Sequence of chain 1.A:
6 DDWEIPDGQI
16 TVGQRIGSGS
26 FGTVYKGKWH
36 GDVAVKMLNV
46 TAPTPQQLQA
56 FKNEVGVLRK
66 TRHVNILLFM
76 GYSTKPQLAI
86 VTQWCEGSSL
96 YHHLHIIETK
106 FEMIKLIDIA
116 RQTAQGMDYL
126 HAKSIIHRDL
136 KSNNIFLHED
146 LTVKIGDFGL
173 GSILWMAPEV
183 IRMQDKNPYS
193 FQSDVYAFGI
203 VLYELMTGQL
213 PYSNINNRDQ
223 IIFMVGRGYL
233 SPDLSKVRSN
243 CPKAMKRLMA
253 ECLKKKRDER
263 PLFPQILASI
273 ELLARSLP

This small molecule binds to this protein.
Small molecule (SMILES): N#Cc1c(Oc2ccc(F)c(NC(=O)Nc3cccc(C(F)(F)F)c3)c2)ccc2nc(NC(=O)C3CC3)sc12

Binding-site contacts:
Ligand atom C18 contacts residue GLY92 of chain 1.A at 3.2 Å.
Ligand atom N13 contacts residue TRP89 of chain 1.A at 3.1 Å.
Ligand atom O6 contacts residue PHE153 of chain 1.A at 3.1 Å.
Ligand atom F1 contacts residue THR87 of chain 1.A at 3.6 Å.
Ligand atom N29 contacts residue GLU59 of chain 1.A at 2.8 Å (salt-bridge).
Ligand atom C17 contacts residue GLY92 of chain 1.A at 3.4 Å.
Ligand atom N26 contacts residue ASP152 of chain 1.A at 3.6 Å (salt-bridge).
Ligand atom C27 contacts residue GLU59 of chain 1.A at 3.3 Å.
Ligand atom C16 contacts residue CYS90 of chain 1.A at 3.6 Å (hydrophobic).
Ligand atom C16 contacts residue TRP89 of chain 1.A at 3.5 Å (hydrophobic).
Ligand atom C3 contacts residue THR87 of chain 1.A at 3.5 Å.
Ligand atom N26 contacts residue GLU59 of chain 1.A at 2.9 Å (salt-bridge).
Ligand atom C3 contacts residue LYS41 of chain 1.A at 3.6 Å.
Ligand atom C7 contacts residue PHE153 of chain 1.A at 3.6 Å (hydrophobic).
Ligand atom F38 contacts residue HIS132 of chain 1.A at 3.5 Å.
Ligand atom C12 contacts residue CYS90 of chain 1.A at 3.3 Å (hydrophobic).
Ligand atom C8 contacts residue THR87 of chain 1.A at 3.4 Å.
Ligand atom C18 contacts residue CYS90 of chain 1.A at 3.5 Å (hydrophobic).
Ligand atom C27 contacts residue ASP152 of chain 1.A at 3.5 Å.
Ligand atom F38 contacts residue ILE150 of chain 1.A at 3.3 Å.
Ligand atom N11 contacts residue TRP89 of chain 1.A at 3.5 Å.
Ligand atom C31 contacts residue ASP152 of chain 1.A at 3.5 Å.
Ligand atom C9 contacts residue ALA39 of chain 1.A at 3.4 Å (hydrophobic).
Ligand atom O28 contacts residue ASP152 of chain 1.A at 3.1 Å (salt-bridge).
Ligand atom N11 contacts residue CYS90 of chain 1.A at 3.2 Å (h-bond).
Ligand atom F39 contacts residue LEU63 of chain 1.A at 3.5 Å.
Ligand atom N13 contacts residue CYS90 of chain 1.A at 2.5 Å (h-bond).
Ligand atom C24 contacts residue ASP152 of chain 1.A at 3.5 Å.
Ligand atom C14 contacts residue TRP89 of chain 1.A at 3.4 Å (hydrophobic).
Ligand atom C8 contacts residue ALA39 of chain 1.A at 3.4 Å (hydrophobic).
Ligand atom O28 contacts residue LEU72 of chain 1.A at 3.5 Å.
Ligand atom C14 contacts residue CYS90 of chain 1.A at 3.4 Å (hydrophobic).
Ligand atom C2 contacts residue THR87 of chain 1.A at 3.5 Å.
Ligand atom C30 contacts residue ASP152 of chain 1.A at 3.4 Å.
Ligand atom C9 contacts residue GLN88 of chain 1.A at 3.5 Å.
Ligand atom C4 contacts residue THR87 of chain 1.A at 3.5 Å.
Ligand atom C35 contacts residue LEU63 of chain 1.A at 3.4 Å (hydrophobic).
Ligand atom C12 contacts residue TRP89 of chain 1.A at 3.6 Å (hydrophobic).
Ligand atom F38 contacts residue GLY151 of chain 1.A at 3.1 Å.
Ligand atom F1 contacts residue ILE85 of chain 1.A at 3.0 Å.